Sequence of chain 1.I:
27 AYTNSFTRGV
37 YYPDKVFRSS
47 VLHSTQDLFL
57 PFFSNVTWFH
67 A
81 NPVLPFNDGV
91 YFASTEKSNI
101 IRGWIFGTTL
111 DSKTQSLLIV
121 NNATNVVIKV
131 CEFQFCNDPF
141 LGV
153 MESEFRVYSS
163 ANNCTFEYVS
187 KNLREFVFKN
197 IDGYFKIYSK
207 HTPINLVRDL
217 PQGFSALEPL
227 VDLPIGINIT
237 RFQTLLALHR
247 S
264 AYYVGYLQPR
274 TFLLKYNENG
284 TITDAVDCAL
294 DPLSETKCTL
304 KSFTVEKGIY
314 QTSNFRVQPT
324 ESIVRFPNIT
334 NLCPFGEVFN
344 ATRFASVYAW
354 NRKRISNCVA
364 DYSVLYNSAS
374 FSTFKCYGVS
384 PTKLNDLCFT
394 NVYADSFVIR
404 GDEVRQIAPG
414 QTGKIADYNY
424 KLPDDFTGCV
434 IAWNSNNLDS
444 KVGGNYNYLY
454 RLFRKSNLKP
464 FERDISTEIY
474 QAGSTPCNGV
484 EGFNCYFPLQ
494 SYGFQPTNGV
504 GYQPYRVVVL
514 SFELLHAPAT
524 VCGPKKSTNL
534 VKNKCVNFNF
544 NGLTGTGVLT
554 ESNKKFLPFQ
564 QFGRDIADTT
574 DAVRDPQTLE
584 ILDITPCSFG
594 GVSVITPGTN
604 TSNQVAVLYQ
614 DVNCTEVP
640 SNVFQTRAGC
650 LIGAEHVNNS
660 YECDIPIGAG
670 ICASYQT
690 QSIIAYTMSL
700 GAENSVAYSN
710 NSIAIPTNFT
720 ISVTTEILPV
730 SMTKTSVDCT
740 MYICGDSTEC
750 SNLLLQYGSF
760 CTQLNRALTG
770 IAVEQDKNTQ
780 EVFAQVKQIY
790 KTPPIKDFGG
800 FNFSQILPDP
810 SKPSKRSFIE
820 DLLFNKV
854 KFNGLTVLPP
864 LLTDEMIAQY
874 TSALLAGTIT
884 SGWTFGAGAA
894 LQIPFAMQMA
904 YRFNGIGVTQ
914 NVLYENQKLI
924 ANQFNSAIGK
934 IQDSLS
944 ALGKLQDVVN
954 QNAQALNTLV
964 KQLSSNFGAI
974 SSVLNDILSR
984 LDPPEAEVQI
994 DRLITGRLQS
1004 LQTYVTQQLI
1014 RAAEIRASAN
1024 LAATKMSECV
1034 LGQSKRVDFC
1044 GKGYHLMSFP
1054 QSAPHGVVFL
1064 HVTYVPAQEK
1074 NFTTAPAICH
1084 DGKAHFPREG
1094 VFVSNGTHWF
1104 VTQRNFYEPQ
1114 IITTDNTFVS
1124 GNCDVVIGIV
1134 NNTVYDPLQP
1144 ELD

Binding-site contacts:
Ligand atom C5 contacts residue PHE1103 of chain 1.I at 4.4 Å (hydrophobic).
Ligand atom C5 contacts residue HIS1101 of chain 1.I at 3.7 Å.
Ligand atom C5 contacts residue ASN1098 of chain 1.I at 3.6 Å.
Ligand atom C3 contacts residue ASN1098 of chain 1.I at 3.8 Å.
Ligand atom O4 contacts residue HIS1101 of chain 1.I at 3.5 Å.
Ligand atom N2 contacts residue HIS1101 of chain 1.I at 4.4 Å.
Ligand atom C7 contacts residue THR1100 of chain 1.I at 4.3 Å.
Ligand atom C6 contacts residue PHE1103 of chain 1.I at 4.3 Å (hydrophobic).
Ligand atom C7 contacts residue ASN1098 of chain 1.I at 3.4 Å.
Ligand atom O5 contacts residue HIS1101 of chain 1.I at 4.1 Å.
Ligand atom O5 contacts residue ASN1098 of chain 1.I at 2.3 Å (h-bond).
Ligand atom C2 contacts residue THR1100 of chain 1.I at 4.3 Å.
Ligand atom N2 contacts residue THR1100 of chain 1.I at 3.5 Å (h-bond).
Ligand atom O6 contacts residue PHE1103 of chain 1.I at 3.9 Å.
Ligand atom O7 contacts residue ASN1098 of chain 1.I at 3.5 Å (h-bond).
Ligand atom C1 contacts residue HIS1101 of chain 1.I at 3.6 Å.
Ligand atom C4 contacts residue ASN1098 of chain 1.I at 4.2 Å.
Ligand atom C8 contacts residue ASN1098 of chain 1.I at 3.4 Å.
Ligand atom C3 contacts residue HIS1101 of chain 1.I at 3.8 Å.
Ligand atom C8 contacts residue GLY1099 of chain 1.I at 4.3 Å.
Ligand atom C2 contacts residue ASN1098 of chain 1.I at 2.5 Å.
Ligand atom N2 contacts residue ASN1098 of chain 1.I at 3.0 Å (h-bond).
Ligand atom C1 contacts residue ASN1098 of chain 1.I at 1.4 Å.
Ligand atom C8 contacts residue THR1100 of chain 1.I at 4.2 Å.
Ligand atom O5 contacts residue PHE1103 of chain 1.I at 4.0 Å.
Ligand atom C3 contacts residue THR1100 of chain 1.I at 4.3 Å.
Ligand atom C1 contacts residue THR1100 of chain 1.I at 4.4 Å.
Ligand atom C2 contacts residue HIS1101 of chain 1.I at 4.2 Å.
Ligand atom C4 contacts residue HIS1101 of chain 1.I at 4.1 Å.

This protein binds this small molecule.
Small molecule (SMILES): CC(=O)N[C@H]1[C@H](O[C@H]2[C@H](O)[C@@H](NC(C)=O)CO[C@@H]2CO)O[C@H](CO)[C@@H](O)[C@@H]1O